Sequence of chain 1.B:
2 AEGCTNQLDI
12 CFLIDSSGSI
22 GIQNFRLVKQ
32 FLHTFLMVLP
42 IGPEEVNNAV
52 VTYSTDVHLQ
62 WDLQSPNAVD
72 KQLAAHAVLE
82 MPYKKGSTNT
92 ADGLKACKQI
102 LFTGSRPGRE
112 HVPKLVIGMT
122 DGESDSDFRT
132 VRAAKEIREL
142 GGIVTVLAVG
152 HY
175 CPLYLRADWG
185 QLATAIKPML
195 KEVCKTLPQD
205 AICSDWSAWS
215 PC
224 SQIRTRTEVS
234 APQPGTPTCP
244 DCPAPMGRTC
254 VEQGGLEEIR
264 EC

This protein binds this small molecule.
Small molecule (SMILES): OC[C@H]1O[C@H](O)[C@@H](O)[C@@H](O)[C@@H]1O

Binding-site contacts:
Ligand atom O3 contacts residue ASP209 of chain 1.B at 3.3 Å (salt-bridge).
Ligand atom O2 contacts residue SER208 of chain 1.B at 3.9 Å.
Ligand atom O2 contacts residue ASP209 of chain 1.B at 3.2 Å.
Ligand atom O3 contacts residue TRP210 of chain 1.B at 4.2 Å.
Ligand atom O2 contacts residue ARG229 of chain 1.B at 4.1 Å.
Ligand atom C1 contacts residue ARG227 of chain 1.B at 3.7 Å.
Ligand atom O6 contacts residue ARG227 of chain 1.B at 3.8 Å.
Ligand atom O2 contacts residue TRP210 of chain 1.B at 2.6 Å.
Ligand atom C3 contacts residue ASP209 of chain 1.B at 4.1 Å.
Ligand atom C4 contacts residue TRP210 of chain 1.B at 4.2 Å (hydrophobic).
Ligand atom C2 contacts residue ARG229 of chain 1.B at 4.1 Å.
Ligand atom O5 contacts residue ARG227 of chain 1.B at 3.4 Å (salt-bridge).
Ligand atom C6 contacts residue TRP210 of chain 1.B at 4.3 Å (hydrophobic).
Ligand atom C5 contacts residue ARG227 of chain 1.B at 4.3 Å.
Ligand atom C5 contacts residue TRP210 of chain 1.B at 3.7 Å (hydrophobic).
Ligand atom O5 contacts residue TRP210 of chain 1.B at 2.4 Å.
Ligand atom C3 contacts residue TRP210 of chain 1.B at 3.6 Å (hydrophobic).
Ligand atom C6 contacts residue ARG227 of chain 1.B at 4.0 Å.
Ligand atom C2 contacts residue TRP210 of chain 1.B at 2.2 Å (hydrophobic).
Ligand atom C1 contacts residue TRP210 of chain 1.B at 1.4 Å (hydrophobic).